A small-molecule ligand and the protein it binds are described below.
Small molecule (SMILES): C/C=C(\C)CC/C=C(\C)CC/C=C(\C)CCC=C(C)C

Binding-site contacts:
Ligand atom C19 contacts residue PRO317 of chain 1.B at 3.6 Å (hydrophobic).
Ligand atom C6 contacts residue ILE50 of chain 1.B at 3.5 Å (hydrophobic).
Ligand atom C7 contacts residue ASP318 of chain 1.B at 3.4 Å.
Ligand atom C2 contacts residue CYS8 of chain 1.M at 2.8 Å (hydrophobic).
Ligand atom C6 contacts residue ALA319 of chain 1.B at 4.1 Å (hydrophobic).
Ligand atom C17 contacts residue TYR40 of chain 1.B at 3.9 Å (hydrophobic).
Ligand atom C15 contacts residue TYR40 of chain 1.B at 4.1 Å (hydrophobic).
Ligand atom C7 contacts residue LEU43 of chain 1.B at 4.1 Å (hydrophobic).
Ligand atom C10 contacts residue ALA319 of chain 1.B at 4.0 Å (hydrophobic).
Ligand atom C9 contacts residue ALA319 of chain 1.B at 3.9 Å (hydrophobic).
Ligand atom C7 contacts residue ALA319 of chain 1.B at 3.5 Å (hydrophobic).
Ligand atom C4 contacts residue PHE53 of chain 1.B at 3.5 Å (hydrophobic).
Ligand atom C9 contacts residue ILE50 of chain 1.B at 3.9 Å (hydrophobic).
Ligand atom C9 contacts residue LEU43 of chain 1.B at 3.7 Å (hydrophobic).
Ligand atom C6 contacts residue LEU43 of chain 1.B at 4.0 Å (hydrophobic).
Ligand atom C4 contacts residue ILE50 of chain 1.B at 3.4 Å (hydrophobic).
Ligand atom C19 contacts residue HIS316 of chain 1.B at 4.1 Å.
Ligand atom C12 contacts residue TYR40 of chain 1.B at 3.8 Å (hydrophobic).
Ligand atom C5 contacts residue LEU320 of chain 1.B at 4.2 Å (hydrophobic).
Ligand atom C4 contacts residue LEU320 of chain 1.B at 4.0 Å (hydrophobic).
Ligand atom C1 contacts residue VAL9 of chain 1.M at 3.1 Å (hydrophobic).
Ligand atom C2 contacts residue VAL9 of chain 1.M at 3.6 Å (hydrophobic).
Ligand atom C10 contacts residue TYR40 of chain 1.B at 3.6 Å (hydrophobic).
Ligand atom C8 contacts residue LEU43 of chain 1.B at 4.1 Å (hydrophobic).
Ligand atom C5 contacts residue ASP318 of chain 1.B at 4.1 Å.
Ligand atom C1 contacts residue LEU320 of chain 1.B at 4.2 Å (hydrophobic).
Ligand atom C13 contacts residue TYR40 of chain 1.B at 4.2 Å (hydrophobic).
Ligand atom C4 contacts residue CYS8 of chain 1.M at 3.6 Å (hydrophobic).
Ligand atom C8 contacts residue ASP318 of chain 1.B at 4.1 Å.
Ligand atom C10 contacts residue ASP318 of chain 1.B at 3.9 Å.
Ligand atom C3 contacts residue CYS8 of chain 1.M at 3.5 Å (hydrophobic).
Ligand atom C8 contacts residue ALA319 of chain 1.B at 3.6 Å (hydrophobic).
Ligand atom C3 contacts residue LEU43 of chain 1.B at 4.2 Å (hydrophobic).
Ligand atom C14 contacts residue CYS32 of chain 1.B at 4.0 Å (hydrophobic).
Ligand atom C16 contacts residue TYR40 of chain 1.B at 3.9 Å (hydrophobic).
Ligand atom C11 contacts residue TYR40 of chain 1.B at 4.2 Å (hydrophobic).
Ligand atom C3 contacts residue LEU320 of chain 1.B at 4.1 Å (hydrophobic).
Ligand atom C6 contacts residue ASP318 of chain 1.B at 4.2 Å.
Ligand atom C1 contacts residue ILE10 of chain 1.M at 3.6 Å (hydrophobic).
Ligand atom C1 contacts residue CYS8 of chain 1.M at 1.8 Å (hydrophobic).

Sequence of chain 1.M:
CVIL

Sequence of chain 1.B:
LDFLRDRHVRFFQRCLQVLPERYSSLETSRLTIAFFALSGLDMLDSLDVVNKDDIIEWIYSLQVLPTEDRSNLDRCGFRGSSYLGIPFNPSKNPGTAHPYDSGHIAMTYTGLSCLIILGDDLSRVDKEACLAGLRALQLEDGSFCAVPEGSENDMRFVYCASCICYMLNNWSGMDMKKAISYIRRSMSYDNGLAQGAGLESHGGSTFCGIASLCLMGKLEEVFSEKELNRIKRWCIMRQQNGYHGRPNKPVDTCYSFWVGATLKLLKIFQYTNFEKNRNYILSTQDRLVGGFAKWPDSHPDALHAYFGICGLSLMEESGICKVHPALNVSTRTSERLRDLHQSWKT